Binding-site contacts:
Ligand atom C18 contacts residue TYR234 of chain 1.A at 3.6 Å (hydrophobic).
Ligand atom C01 contacts residue SER347 of chain 1.A at 3.8 Å.
Ligand atom N03 contacts residue SER347 of chain 1.A at 2.8 Å (h-bond).
Ligand atom C17 contacts residue GLY414 of chain 1.A at 3.8 Å.
Ligand atom C29 contacts residue TYR109 of chain 1.A at 3.8 Å (hydrophobic).
Ligand atom C30 contacts residue PHE107 of chain 1.A at 3.8 Å (hydrophobic).
Ligand atom C19 contacts residue HIS415 of chain 1.A at 3.5 Å.
Ligand atom C24 contacts residue MYA1 of chain 1.B at 3.8 Å.
Ligand atom C07 contacts residue ASP100 of chain 1.A at 3.6 Å.
Ligand atom CL1 contacts residue GLY414 of chain 1.A at 3.9 Å.
Ligand atom C24 contacts residue TYR97 of chain 1.A at 3.8 Å (hydrophobic).
Ligand atom C02 contacts residue PHE105 of chain 1.A at 3.7 Å (hydrophobic).
Ligand atom C20 contacts residue TYR234 of chain 1.A at 3.6 Å (hydrophobic).
Ligand atom O12 contacts residue PHE249 of chain 1.A at 3.9 Å.
Ligand atom C30 contacts residue TYR234 of chain 1.A at 3.6 Å (hydrophobic).
Ligand atom CL2 contacts residue TYR362 of chain 1.A at 3.2 Å.
Ligand atom C01 contacts residue PHE249 of chain 1.A at 3.8 Å (hydrophobic).
Ligand atom C19 contacts residue GLY222 of chain 1.A at 3.8 Å.
Ligand atom O12 contacts residue HIS236 of chain 1.A at 3.6 Å.
Ligand atom N04 contacts residue PHE107 of chain 1.A at 3.7 Å.
Ligand atom N03 contacts residue PHE107 of chain 1.A at 3.8 Å.
Ligand atom O12 contacts residue ASN393 of chain 1.A at 3.5 Å (h-bond).
Ligand atom O13 contacts residue HIS236 of chain 1.A at 3.0 Å.
Ligand atom C02 contacts residue SER347 of chain 1.A at 3.6 Å.
Ligand atom C31 contacts residue TYR234 of chain 1.A at 3.4 Å (hydrophobic).
Ligand atom CL2 contacts residue PHE107 of chain 1.A at 3.7 Å.
Ligand atom C26 contacts residue THR220 of chain 1.A at 3.2 Å.
Ligand atom N03 contacts residue PHE105 of chain 1.A at 3.4 Å.
Ligand atom C27 contacts residue THR220 of chain 1.A at 3.7 Å.
Ligand atom C05 contacts residue PHE107 of chain 1.A at 3.5 Å (hydrophobic).
Ligand atom C27 contacts residue LEU438 of chain 1.A at 3.5 Å (hydrophobic).
Ligand atom N04 contacts residue SER347 of chain 1.A at 3.8 Å.
Ligand atom N22 contacts residue PHE107 of chain 1.A at 3.8 Å.
Ligand atom C28 contacts residue TYR109 of chain 1.A at 3.7 Å (hydrophobic).
Ligand atom C27 contacts residue MET437 of chain 1.A at 3.6 Å (hydrophobic).
Ligand atom C05 contacts residue VAL98 of chain 1.A at 3.2 Å (hydrophobic).
Ligand atom C19 contacts residue TYR234 of chain 1.A at 3.7 Å (hydrophobic).
Ligand atom C20 contacts residue GLY222 of chain 1.A at 3.8 Å.
Ligand atom C01 contacts residue LEU358 of chain 1.A at 3.5 Å (hydrophobic).
Ligand atom C28 contacts residue LEU438 of chain 1.A at 3.7 Å (hydrophobic).

The protein below binds the small molecule below.
Small molecule (SMILES): Cc1nn(C)c(C)c1N(C)S(=O)(=O)c1c(Cl)cc(CCCN2CCN3CCC[C@@H]3C2)cc1Cl

Sequence of chain 1.A:
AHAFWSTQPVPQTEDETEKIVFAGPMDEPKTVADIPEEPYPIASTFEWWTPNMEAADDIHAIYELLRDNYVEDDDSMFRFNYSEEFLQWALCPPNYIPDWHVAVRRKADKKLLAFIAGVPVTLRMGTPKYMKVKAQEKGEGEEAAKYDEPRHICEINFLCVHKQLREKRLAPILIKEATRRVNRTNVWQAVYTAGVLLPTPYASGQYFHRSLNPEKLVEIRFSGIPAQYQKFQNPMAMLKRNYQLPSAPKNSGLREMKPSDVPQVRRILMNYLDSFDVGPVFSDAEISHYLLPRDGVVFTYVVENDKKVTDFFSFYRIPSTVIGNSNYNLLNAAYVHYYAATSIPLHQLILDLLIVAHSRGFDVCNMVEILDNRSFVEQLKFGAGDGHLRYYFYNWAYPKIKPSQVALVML